Sequence of chain 1.O:
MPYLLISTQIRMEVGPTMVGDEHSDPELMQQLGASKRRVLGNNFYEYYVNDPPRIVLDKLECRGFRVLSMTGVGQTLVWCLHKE

Sequence of chain 1.K:
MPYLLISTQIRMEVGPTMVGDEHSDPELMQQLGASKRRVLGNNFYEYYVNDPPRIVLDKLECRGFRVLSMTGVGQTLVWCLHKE

A small-molecule ligand and the protein it binds are described below.
Small molecule (SMILES): N[C@@H](Cc1ccccc1)C(=O)O

Sequence of chain 1.E:
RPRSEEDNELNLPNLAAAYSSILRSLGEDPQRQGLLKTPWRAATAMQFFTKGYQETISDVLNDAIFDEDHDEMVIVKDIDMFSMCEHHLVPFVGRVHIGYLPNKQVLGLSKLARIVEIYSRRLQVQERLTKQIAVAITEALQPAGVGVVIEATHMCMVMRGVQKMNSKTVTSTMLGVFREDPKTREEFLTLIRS

Binding-site contacts:
Ligand atom CD1 contacts residue GLN75 of chain 1.O at 3.8 Å.
Ligand atom CE2 contacts residue LEU77 of chain 1.O at 3.9 Å (hydrophobic).
Ligand atom CE2 contacts residue MET12 of chain 1.O at 3.8 Å (hydrophobic).
Ligand atom C contacts residue GLN75 of chain 1.K at 3.6 Å.
Ligand atom CE1 contacts residue ILE10 of chain 1.O at 3.2 Å (hydrophobic).
Ligand atom CZ contacts residue ARG11 of chain 1.O at 3.7 Å.
Ligand atom C contacts residue VAL73 of chain 1.K at 3.7 Å (hydrophobic).
Ligand atom CE2 contacts residue ILE10 of chain 1.O at 3.9 Å (hydrophobic).
Ligand atom OXT contacts residue THR76 of chain 1.K at 2.8 Å (h-bond).
Ligand atom CG contacts residue VAL73 of chain 1.K at 3.5 Å (hydrophobic).
Ligand atom CB contacts residue VAL73 of chain 1.K at 3.0 Å (hydrophobic).
Ligand atom C contacts residue GLY74 of chain 1.K at 3.8 Å.
Ligand atom C contacts residue THR76 of chain 1.K at 3.6 Å.
Ligand atom CD2 contacts residue VAL73 of chain 1.K at 3.4 Å (hydrophobic).
Ligand atom CA contacts residue THR76 of chain 1.K at 3.5 Å.
Ligand atom CB contacts residue THR76 of chain 1.K at 3.7 Å.
Ligand atom CD1 contacts residue ILE10 of chain 1.O at 3.2 Å (hydrophobic).
Ligand atom CE1 contacts residue GLN9 of chain 1.O at 3.7 Å.
Ligand atom N contacts residue ILE10 of chain 1.O at 2.8 Å (h-bond).
Ligand atom CA contacts residue GLN75 of chain 1.O at 3.8 Å.
Ligand atom CZ contacts residue MET12 of chain 1.O at 3.8 Å (hydrophobic).
Ligand atom OXT contacts residue GLY74 of chain 1.K at 3.8 Å.
Ligand atom CD2 contacts residue ILE10 of chain 1.O at 3.7 Å (hydrophobic).
Ligand atom N contacts residue GLN75 of chain 1.O at 2.8 Å (h-bond).
Ligand atom CD1 contacts residue VAL73 of chain 1.K at 3.6 Å (hydrophobic).
Ligand atom OXT contacts residue GLN75 of chain 1.K at 2.9 Å (h-bond).
Ligand atom O contacts residue GLN75 of chain 1.K at 3.8 Å.
Ligand atom N contacts residue GLU216 of chain 1.E at 3.4 Å (salt-bridge).
Ligand atom CE1 contacts residue GLN75 of chain 1.O at 3.6 Å.
Ligand atom CG contacts residue ILE10 of chain 1.O at 3.3 Å (hydrophobic).
Ligand atom CA contacts residue VAL73 of chain 1.K at 4.0 Å (hydrophobic).
Ligand atom OXT contacts residue GLN9 of chain 1.K at 3.9 Å.
Ligand atom CZ contacts residue ILE10 of chain 1.O at 3.7 Å (hydrophobic).
Ligand atom CA contacts residue ILE10 of chain 1.O at 3.7 Å (hydrophobic).
Ligand atom CZ contacts residue LEU77 of chain 1.O at 3.9 Å (hydrophobic).
Ligand atom CE1 contacts residue ARG11 of chain 1.O at 3.7 Å.
Ligand atom O contacts residue GLY74 of chain 1.K at 3.5 Å.
Ligand atom O contacts residue GLN75 of chain 1.O at 3.1 Å (h-bond).
Ligand atom O contacts residue PRO218 of chain 1.E at 3.7 Å.
Ligand atom OXT contacts residue VAL73 of chain 1.K at 3.5 Å (h-bond).